Binding-site contacts:
Ligand atom CAZ contacts residue CU1 of chain 1.D at 2.6 Å.
Ligand atom NAV contacts residue GLY196 of chain 1.A at 2.8 Å (h-bond).
Ligand atom CAS contacts residue CU1 of chain 1.D at 2.9 Å.
Ligand atom CAE contacts residue CYS25 of chain 1.A at 3.6 Å (hydrophobic).
Ligand atom CAY contacts residue CU1 of chain 1.D at 2.8 Å.
Ligand atom CAS contacts residue SER177 of chain 1.A at 3.2 Å.
Ligand atom NAL contacts residue GLY196 of chain 1.A at 3.6 Å (h-bond).
Ligand atom CAK contacts residue TRP193 of chain 1.A at 3.8 Å (hydrophobic).
Ligand atom CAG contacts residue SER177 of chain 1.A at 3.3 Å.
Ligand atom NAM contacts residue LYS43 of chain 1.A at 3.0 Å.
Ligand atom CAB contacts residue LYS43 of chain 1.A at 3.7 Å.
Ligand atom CAT contacts residue CU1 of chain 1.D at 3.4 Å.
Ligand atom OAR contacts residue SER177 of chain 1.A at 2.7 Å (h-bond).
Ligand atom CAE contacts residue HIS40 of chain 1.A at 3.5 Å.
Ligand atom CAG contacts residue SER192 of chain 1.A at 3.4 Å.
Ligand atom CAK contacts residue GLY196 of chain 1.A at 3.6 Å.
Ligand atom CAH contacts residue VAL191 of chain 1.A at 3.4 Å (hydrophobic).
Ligand atom CAP contacts residue CU1 of chain 1.D at 2.9 Å.
Ligand atom NAJ contacts residue SER172 of chain 1.A at 3.1 Å (h-bond).
Ligand atom NAL contacts residue SER172 of chain 1.A at 3.0 Å (h-bond).
Ligand atom OAQ contacts residue CU1 of chain 1.D at 1.9 Å.
Ligand atom NAL contacts residue ASP171 of chain 1.A at 2.9 Å (salt-bridge).
Ligand atom NAJ contacts residue TRP193 of chain 1.A at 3.6 Å (h-bond).
Ligand atom CBB contacts residue CU1 of chain 1.D at 3.1 Å.
Ligand atom OAR contacts residue CU1 of chain 1.D at 1.8 Å.
Ligand atom CAF contacts residue HIS40 of chain 1.A at 3.7 Å.
Ligand atom CAF contacts residue CYS25 of chain 1.A at 3.2 Å (hydrophobic).
Ligand atom CAG contacts residue VAL191 of chain 1.A at 3.8 Å (hydrophobic).
Ligand atom NAM contacts residue PHE24 of chain 1.A at 3.4 Å.
Ligand atom CAP contacts residue HIS40 of chain 1.A at 3.5 Å.
Ligand atom OAQ contacts residue HIS40 of chain 1.A at 3.1 Å (h-bond).
Ligand atom NAV contacts residue GLY194 of chain 1.A at 3.5 Å.
Ligand atom OAQ contacts residue SER177 of chain 1.A at 2.9 Å (h-bond).
Ligand atom NBA contacts residue CU1 of chain 1.D at 2.1 Å.
Ligand atom NAX contacts residue CU1 of chain 1.D at 1.9 Å.
Ligand atom CAD contacts residue HIS40 of chain 1.A at 3.8 Å.
Ligand atom OAR contacts residue HIS40 of chain 1.A at 3.4 Å (h-bond).
Ligand atom CAK contacts residue SER172 of chain 1.A at 3.6 Å.
Ligand atom CAW contacts residue CU1 of chain 1.D at 2.7 Å.
Ligand atom CAO contacts residue CU1 of chain 1.D at 3.2 Å.

Sequence of chain 1.A:
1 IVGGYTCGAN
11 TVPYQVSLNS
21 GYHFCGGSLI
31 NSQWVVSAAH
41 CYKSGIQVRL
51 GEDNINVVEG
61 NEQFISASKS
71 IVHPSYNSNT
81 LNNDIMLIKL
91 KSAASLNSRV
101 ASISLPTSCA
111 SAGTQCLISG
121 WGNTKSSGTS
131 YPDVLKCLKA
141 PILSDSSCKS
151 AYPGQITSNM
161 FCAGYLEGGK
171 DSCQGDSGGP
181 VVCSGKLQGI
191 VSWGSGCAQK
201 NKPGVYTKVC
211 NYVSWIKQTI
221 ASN

This small molecule binds to this protein.
Small molecule (SMILES): [H]/N=C(/N)Nc1ccc(O)c(/C=N/CC/N=C/c2cc(N/C(N)=N/[H])ccc2O)c1